This protein binds this small molecule.
Small molecule (SMILES): CC(=O)N[C@H]1[C@H](O[C@H]2[C@H](O)[C@@H](NC(C)=O)CO[C@@H]2CO)O[C@H](CO)[C@@H](O[C@@H]2O[C@H](CO)[C@@H](O)[C@H](O[C@H]3O[C@H](CO)[C@@H](O)[C@H](O)[C@@H]3O)[C@@H]2O)[C@@H]1O

Binding-site contacts:
Ligand atom N2 contacts residue SER402 of chain 1.C at 3.9 Å.
Ligand atom C3 contacts residue SER402 of chain 1.C at 4.3 Å.
Ligand atom O5 contacts residue SER402 of chain 1.C at 4.0 Å.
Ligand atom C1 contacts residue ASN528 of chain 1.C at 1.4 Å.
Ligand atom O3 contacts residue SER402 of chain 1.C at 3.5 Å.
Ligand atom C5 contacts residue ASN528 of chain 1.C at 3.7 Å.
Ligand atom C8 contacts residue SER527 of chain 1.C at 4.1 Å.
Ligand atom O7 contacts residue ASN528 of chain 1.C at 3.3 Å (h-bond).
Ligand atom C8 contacts residue ASN528 of chain 1.C at 4.4 Å.
Ligand atom C7 contacts residue SER402 of chain 1.C at 4.2 Å.
Ligand atom N2 contacts residue ASN528 of chain 1.C at 2.9 Å (h-bond).
Ligand atom C4 contacts residue ASN528 of chain 1.C at 4.3 Å.
Ligand atom O7 contacts residue LYS295 of chain 1.C at 4.3 Å.
Ligand atom O6 contacts residue SER402 of chain 1.C at 3.8 Å.
Ligand atom C2 contacts residue ASN528 of chain 1.C at 2.5 Å.
Ligand atom C8 contacts residue SER402 of chain 1.C at 4.0 Å.
Ligand atom O5 contacts residue ASN528 of chain 1.C at 2.4 Å (h-bond).
Ligand atom C8 contacts residue LYS398 of chain 1.C at 4.0 Å.
Ligand atom C7 contacts residue ASN528 of chain 1.C at 3.2 Å.
Ligand atom C6 contacts residue SER402 of chain 1.C at 3.8 Å.
Ligand atom C3 contacts residue ASN528 of chain 1.C at 3.8 Å.
Ligand atom C8 contacts residue ASP525 of chain 1.C at 3.3 Å.

Sequence of chain 1.C:
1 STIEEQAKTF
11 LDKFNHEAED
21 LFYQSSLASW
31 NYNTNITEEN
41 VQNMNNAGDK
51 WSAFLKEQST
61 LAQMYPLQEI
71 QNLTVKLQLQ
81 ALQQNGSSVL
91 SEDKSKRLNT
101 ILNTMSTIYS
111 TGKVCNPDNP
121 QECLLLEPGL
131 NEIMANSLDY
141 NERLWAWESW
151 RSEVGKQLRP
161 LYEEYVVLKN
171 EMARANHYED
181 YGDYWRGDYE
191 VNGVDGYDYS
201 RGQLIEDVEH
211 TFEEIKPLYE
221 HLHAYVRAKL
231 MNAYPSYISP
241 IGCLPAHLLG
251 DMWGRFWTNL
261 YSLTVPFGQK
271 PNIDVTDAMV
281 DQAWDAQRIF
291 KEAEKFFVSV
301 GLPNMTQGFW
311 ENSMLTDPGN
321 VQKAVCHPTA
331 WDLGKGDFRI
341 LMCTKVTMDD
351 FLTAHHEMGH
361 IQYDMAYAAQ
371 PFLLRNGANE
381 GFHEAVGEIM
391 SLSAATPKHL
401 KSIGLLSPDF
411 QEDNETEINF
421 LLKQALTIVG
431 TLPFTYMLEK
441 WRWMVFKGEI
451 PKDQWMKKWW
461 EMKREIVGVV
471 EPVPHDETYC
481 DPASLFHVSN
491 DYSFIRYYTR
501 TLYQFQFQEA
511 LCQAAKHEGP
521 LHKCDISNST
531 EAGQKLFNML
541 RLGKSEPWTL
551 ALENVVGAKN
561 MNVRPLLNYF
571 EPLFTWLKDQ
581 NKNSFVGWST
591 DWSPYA